Binding-site contacts:
Ligand atom C13 contacts residue PHE115 of chain 1.A at 3.7 Å (hydrophobic).
Ligand atom C12 contacts residue PHE115 of chain 1.A at 3.8 Å (hydrophobic).
Ligand atom C5 contacts residue POP1 of chain 1.E at 3.8 Å.
Ligand atom C13 contacts residue PHE116 of chain 1.A at 3.9 Å (hydrophobic).
Ligand atom C2 contacts residue PHE116 of chain 1.A at 4.1 Å (hydrophobic).
Ligand atom C12 contacts residue PHE116 of chain 1.A at 3.5 Å (hydrophobic).
Ligand atom C3 contacts residue POP1 of chain 1.E at 4.1 Å.
Ligand atom C4 contacts residue ARG214 of chain 1.A at 4.2 Å.
Ligand atom C7 contacts residue ASP119 of chain 1.A at 4.0 Å.
Ligand atom C12 contacts residue TRP223 of chain 1.A at 3.5 Å (hydrophobic).
Ligand atom C7 contacts residue TYR192 of chain 1.A at 4.3 Å (hydrophobic).
Ligand atom C10 contacts residue LEU92 of chain 1.A at 4.1 Å (hydrophobic).
Ligand atom C7 contacts residue POP1 of chain 1.E at 3.4 Å.
Ligand atom C13 contacts residue TRP223 of chain 1.A at 3.7 Å (hydrophobic).
Ligand atom C10 contacts residue TRP223 of chain 1.A at 3.1 Å (hydrophobic).
Ligand atom C12 contacts residue SER112 of chain 1.A at 3.5 Å.
Ligand atom C3 contacts residue TYR359 of chain 1.A at 3.4 Å (hydrophobic).
Ligand atom C11 contacts residue MET93 of chain 1.A at 3.8 Å (hydrophobic).
Ligand atom C7 contacts residue PHE116 of chain 1.A at 4.2 Å (hydrophobic).
Ligand atom C1 contacts residue ALA218 of chain 1.A at 4.2 Å (hydrophobic).
Ligand atom C3 contacts residue PHE352 of chain 1.A at 4.3 Å (hydrophobic).
Ligand atom C9 contacts residue TRP345 of chain 1.A at 4.2 Å (hydrophobic).
Ligand atom C5 contacts residue ASN260 of chain 1.A at 4.0 Å.
Ligand atom C8 contacts residue TRP223 of chain 1.A at 3.6 Å (hydrophobic).
Ligand atom C10 contacts residue TRP345 of chain 1.A at 3.9 Å (hydrophobic).
Ligand atom C11 contacts residue PHE116 of chain 1.A at 4.0 Å (hydrophobic).
Ligand atom C11 contacts residue SER112 of chain 1.A at 3.5 Å.
Ligand atom N contacts residue POP1 of chain 1.E at 4.0 Å.
Ligand atom C6 contacts residue PHE116 of chain 1.A at 3.5 Å (hydrophobic).
Ligand atom C3 contacts residue PHE116 of chain 1.A at 4.0 Å (hydrophobic).
Ligand atom C10 contacts residue MET93 of chain 1.A at 3.9 Å (hydrophobic).
Ligand atom C5 contacts residue ALA218 of chain 1.A at 4.1 Å (hydrophobic).
Ligand atom C9 contacts residue TRP223 of chain 1.A at 3.4 Å (hydrophobic).
Ligand atom C4 contacts residue POP1 of chain 1.E at 3.0 Å.
Ligand atom C3 contacts residue ASN260 of chain 1.A at 3.6 Å.
Ligand atom C11 contacts residue TRP223 of chain 1.A at 3.1 Å (hydrophobic).
Ligand atom C7 contacts residue PHE115 of chain 1.A at 4.1 Å (hydrophobic).
Ligand atom C5 contacts residue ARG214 of chain 1.A at 3.8 Å.
Ligand atom C6 contacts residue POP1 of chain 1.E at 3.4 Å.
Ligand atom C3 contacts residue HIS353 of chain 1.A at 4.1 Å.

Sequence of chain 1.A:
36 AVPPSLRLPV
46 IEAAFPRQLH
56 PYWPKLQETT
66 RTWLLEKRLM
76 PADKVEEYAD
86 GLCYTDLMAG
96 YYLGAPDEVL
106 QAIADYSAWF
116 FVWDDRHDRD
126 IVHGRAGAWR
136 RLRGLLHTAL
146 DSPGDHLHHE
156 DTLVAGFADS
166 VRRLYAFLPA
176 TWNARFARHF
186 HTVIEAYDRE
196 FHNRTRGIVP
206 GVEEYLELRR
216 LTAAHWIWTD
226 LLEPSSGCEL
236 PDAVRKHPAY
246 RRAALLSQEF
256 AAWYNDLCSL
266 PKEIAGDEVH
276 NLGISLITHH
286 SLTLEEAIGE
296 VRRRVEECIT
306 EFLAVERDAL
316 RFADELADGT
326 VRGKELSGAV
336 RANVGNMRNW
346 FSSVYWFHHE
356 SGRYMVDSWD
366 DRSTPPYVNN

A small-molecule ligand and the protein it binds are described below.
Small molecule (SMILES): CC[N+](CC)(CC)Cc1ccccc1